A small-molecule ligand and the protein it binds are described below.
Small molecule (SMILES): O=c1[nH]cnc2c([C@@H]3N[C@H](CO)[C@@H](O)[C@H]3O)c[nH]c12

Binding-site contacts:
Ligand atom C5' contacts residue ASN160 of chain 1.A at 3.7 Å.
Ligand atom O3' contacts residue CA1 of chain 1.F at 2.4 Å.
Ligand atom C3' contacts residue ASP239 of chain 1.A at 3.5 Å.
Ligand atom O3' contacts residue ASN168 of chain 1.A at 3.3 Å (h-bond).
Ligand atom C2 contacts residue PHE167 of chain 1.A at 3.8 Å (hydrophobic).
Ligand atom O2' contacts residue ASP12 of chain 1.A at 2.7 Å (salt-bridge).
Ligand atom C4' contacts residue GLU166 of chain 1.A at 3.6 Å.
Ligand atom C3' contacts residue MET151 of chain 1.A at 3.6 Å (hydrophobic).
Ligand atom N3 contacts residue PHE167 of chain 1.A at 3.6 Å.
Ligand atom O2' contacts residue HIS80 of chain 1.A at 3.8 Å.
Ligand atom O2' contacts residue ASN37 of chain 1.A at 2.8 Å (h-bond).
Ligand atom C1' contacts residue ASN37 of chain 1.A at 3.3 Å.
Ligand atom C8 contacts residue HIS80 of chain 1.A at 3.6 Å.
Ligand atom C3' contacts residue ASP12 of chain 1.A at 3.5 Å.
Ligand atom O2' contacts residue ASP239 of chain 1.A at 3.4 Å (salt-bridge).
Ligand atom O3' contacts residue LEU125 of chain 1.A at 3.3 Å (h-bond).
Ligand atom C5' contacts residue MET151 of chain 1.A at 3.5 Å (hydrophobic).
Ligand atom N4' contacts residue PHE167 of chain 1.A at 3.3 Å.
Ligand atom O2' contacts residue CA1 of chain 1.F at 2.4 Å.
Ligand atom O6 contacts residue PHE230 of chain 1.A at 3.7 Å.
Ligand atom C2' contacts residue CA1 of chain 1.F at 3.5 Å.
Ligand atom O2' contacts residue ASP13 of chain 1.A at 3.1 Å (salt-bridge).
Ligand atom O5' contacts residue GLU166 of chain 1.A at 2.7 Å (salt-bridge).
Ligand atom C9 contacts residue HIS80 of chain 1.A at 3.5 Å.
Ligand atom C5' contacts residue GLU166 of chain 1.A at 3.4 Å.
Ligand atom C4' contacts residue MET151 of chain 1.A at 3.5 Å (hydrophobic).
Ligand atom C2 contacts residue ILE76 of chain 1.A at 3.7 Å (hydrophobic).
Ligand atom O3' contacts residue ASP239 of chain 1.A at 2.8 Å (salt-bridge).
Ligand atom C6 contacts residue ASN160 of chain 1.A at 3.8 Å.
Ligand atom N4' contacts residue ASN168 of chain 1.A at 3.8 Å.
Ligand atom O3' contacts residue MET151 of chain 1.A at 3.4 Å.
Ligand atom O5' contacts residue ASN160 of chain 1.A at 2.9 Å (h-bond).
Ligand atom C3' contacts residue CA1 of chain 1.F at 3.5 Å.
Ligand atom N1 contacts residue ILE79 of chain 1.A at 3.4 Å.
Ligand atom C2' contacts residue ASP12 of chain 1.A at 3.2 Å.
Ligand atom C4' contacts residue ASN168 of chain 1.A at 3.7 Å.
Ligand atom N1 contacts residue ASN160 of chain 1.A at 3.7 Å.
Ligand atom N3 contacts residue ILE76 of chain 1.A at 3.5 Å.
Ligand atom O5' contacts residue PHE167 of chain 1.A at 3.4 Å.
Ligand atom C1' contacts residue HIS80 of chain 1.A at 3.7 Å.

Sequence of chain 1.A:
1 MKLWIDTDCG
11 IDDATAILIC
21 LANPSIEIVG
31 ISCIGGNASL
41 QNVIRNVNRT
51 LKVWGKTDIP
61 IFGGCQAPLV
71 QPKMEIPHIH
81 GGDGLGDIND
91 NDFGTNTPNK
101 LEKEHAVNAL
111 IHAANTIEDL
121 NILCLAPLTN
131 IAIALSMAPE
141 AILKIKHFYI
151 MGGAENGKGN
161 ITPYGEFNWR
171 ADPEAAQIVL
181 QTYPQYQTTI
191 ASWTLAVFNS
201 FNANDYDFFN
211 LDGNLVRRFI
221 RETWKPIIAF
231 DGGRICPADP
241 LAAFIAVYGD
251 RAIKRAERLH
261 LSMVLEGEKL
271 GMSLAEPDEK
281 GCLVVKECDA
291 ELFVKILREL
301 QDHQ